Sequence of chain 1.F:
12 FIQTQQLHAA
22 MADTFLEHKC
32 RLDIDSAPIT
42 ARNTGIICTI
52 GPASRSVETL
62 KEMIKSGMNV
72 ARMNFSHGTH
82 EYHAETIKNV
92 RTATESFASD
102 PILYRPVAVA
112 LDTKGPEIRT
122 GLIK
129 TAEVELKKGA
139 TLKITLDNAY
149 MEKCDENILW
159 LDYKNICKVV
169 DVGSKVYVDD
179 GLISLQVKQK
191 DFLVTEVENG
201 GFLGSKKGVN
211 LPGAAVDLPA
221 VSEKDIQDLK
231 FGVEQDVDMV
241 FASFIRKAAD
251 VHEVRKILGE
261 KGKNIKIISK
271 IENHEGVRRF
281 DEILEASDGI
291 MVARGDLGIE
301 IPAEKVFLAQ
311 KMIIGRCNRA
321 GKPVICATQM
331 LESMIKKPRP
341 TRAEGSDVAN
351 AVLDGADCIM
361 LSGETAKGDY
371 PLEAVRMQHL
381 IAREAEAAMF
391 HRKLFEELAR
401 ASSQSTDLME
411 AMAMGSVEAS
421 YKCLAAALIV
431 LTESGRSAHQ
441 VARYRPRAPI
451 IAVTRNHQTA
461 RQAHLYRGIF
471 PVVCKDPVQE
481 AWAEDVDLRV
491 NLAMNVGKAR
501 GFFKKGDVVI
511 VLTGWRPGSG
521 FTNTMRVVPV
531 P

This small molecule binds to this protein.
Small molecule (SMILES): CC(=O)C(=O)O

Binding-site contacts:
Ligand atom CA contacts residue THR328 of chain 1.F at 4.0 Å.
Ligand atom O contacts residue THR328 of chain 1.F at 2.4 Å (h-bond).
Ligand atom CB contacts residue MET360 of chain 1.F at 3.9 Å (hydrophobic).
Ligand atom CB contacts residue THR328 of chain 1.F at 3.5 Å.
Ligand atom C contacts residue GLY295 of chain 1.F at 3.9 Å.
Ligand atom CB contacts residue ARG73 of chain 1.F at 3.9 Å.
Ligand atom C contacts residue ALA293 of chain 1.F at 3.4 Å (hydrophobic).
Ligand atom CA contacts residue GLU272 of chain 1.F at 3.7 Å.
Ligand atom OXT contacts residue GLY295 of chain 1.F at 3.7 Å.
Ligand atom OXT contacts residue GLU272 of chain 1.F at 3.1 Å (salt-bridge).
Ligand atom C contacts residue GLU272 of chain 1.F at 3.6 Å.
Ligand atom O contacts residue ALA293 of chain 1.F at 3.2 Å.
Ligand atom OXT contacts residue MN1 of chain 1.LB at 2.2 Å.
Ligand atom O contacts residue ASP296 of chain 1.F at 4.2 Å.
Ligand atom CB contacts residue MN1 of chain 1.LB at 4.4 Å.
Ligand atom CA contacts residue ALA293 of chain 1.F at 3.5 Å (hydrophobic).
Ligand atom C contacts residue ASP296 of chain 1.F at 4.1 Å.
Ligand atom C contacts residue MN1 of chain 1.LB at 2.9 Å.
Ligand atom CB contacts residue LYS270 of chain 1.F at 3.9 Å.
Ligand atom O3 contacts residue LYS270 of chain 1.F at 2.8 Å (salt-bridge).
Ligand atom O3 contacts residue GLU272 of chain 1.F at 3.1 Å (salt-bridge).
Ligand atom O contacts residue ARG294 of chain 1.F at 3.5 Å (salt-bridge).
Ligand atom C contacts residue ARG294 of chain 1.F at 4.5 Å.
Ligand atom CA contacts residue MN1 of chain 1.LB at 3.0 Å.
Ligand atom O3 contacts residue MN1 of chain 1.LB at 2.2 Å.
Ligand atom O contacts residue GLY295 of chain 1.F at 3.1 Å (h-bond).
Ligand atom O contacts residue MN1 of chain 1.LB at 4.2 Å.
Ligand atom O3 contacts residue ALA293 of chain 1.F at 4.0 Å.
Ligand atom CB contacts residue ALA293 of chain 1.F at 4.0 Å (hydrophobic).
Ligand atom CB contacts residue MET291 of chain 1.F at 3.8 Å (hydrophobic).
Ligand atom OXT contacts residue ASP296 of chain 1.F at 3.1 Å (salt-bridge).
Ligand atom OXT contacts residue ALA293 of chain 1.F at 3.8 Å.
Ligand atom CA contacts residue LYS270 of chain 1.F at 3.7 Å.
Ligand atom C contacts residue THR328 of chain 1.F at 3.5 Å.
Ligand atom O3 contacts residue ASP296 of chain 1.F at 4.2 Å.